Sequence of chain 2.E:
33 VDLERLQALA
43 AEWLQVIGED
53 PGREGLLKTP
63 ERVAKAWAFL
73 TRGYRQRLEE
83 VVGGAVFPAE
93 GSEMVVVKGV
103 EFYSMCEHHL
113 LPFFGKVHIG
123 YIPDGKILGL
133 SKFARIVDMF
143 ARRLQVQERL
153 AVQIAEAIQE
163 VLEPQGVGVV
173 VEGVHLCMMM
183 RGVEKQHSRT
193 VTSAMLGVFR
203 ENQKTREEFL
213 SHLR

This protein binds this small molecule.
Small molecule (SMILES): Nc1nc2c([nH]c(=O)n2[C@H]2C[C@H](O)[C@@H](CO[P](=O)(O)O[P](=O)(O)OP(=O)(O)O)O2)c(=O)[nH]1

Binding-site contacts:
Ligand atom O3G contacts residue ARG137 of chain 2.A at 2.9 Å (salt-bridge).
Ligand atom O1A contacts residue ARG64 of chain 1.A at 2.9 Å (salt-bridge).
Ligand atom C2 contacts residue GLU150 of chain 2.E at 3.5 Å.
Ligand atom C3' contacts residue SER133 of chain 2.A at 3.1 Å.
Ligand atom O3' contacts residue SER133 of chain 2.A at 2.5 Å (h-bond).
Ligand atom O8 contacts residue HIS111 of chain 2.E at 3.2 Å (h-bond).
Ligand atom PG contacts residue SER133 of chain 2.A at 3.4 Å.
Ligand atom O3' contacts residue LYS134 of chain 2.A at 3.4 Å.
Ligand atom O2G contacts residue SER133 of chain 2.A at 3.2 Å (h-bond).
Ligand atom N9 contacts residue HIS110 of chain 2.E at 3.5 Å (h-bond).
Ligand atom N1 contacts residue VAL148 of chain 2.E at 3.6 Å.
Ligand atom N3 contacts residue GLY131 of chain 2.A at 3.4 Å.
Ligand atom C8 contacts residue HIS110 of chain 2.E at 3.1 Å.
Ligand atom O1G contacts residue ARG137 of chain 2.A at 2.8 Å (salt-bridge).
Ligand atom C1' contacts residue GLY131 of chain 2.A at 3.5 Å.
Ligand atom O6 contacts residue GLN149 of chain 2.E at 2.7 Å (h-bond).
Ligand atom O1G contacts residue LYS134 of chain 2.A at 3.0 Å (salt-bridge).
Ligand atom O1G contacts residue SER133 of chain 2.A at 2.6 Å (h-bond).
Ligand atom N2 contacts residue GLU150 of chain 2.E at 2.6 Å (salt-bridge).
Ligand atom O3B contacts residue LYS134 of chain 2.A at 3.2 Å (salt-bridge).
Ligand atom O8 contacts residue HIS110 of chain 2.E at 3.4 Å (h-bond).
Ligand atom O6 contacts residue VAL148 of chain 2.E at 3.4 Å.
Ligand atom O8 contacts residue ZN1 of chain 2.O at 2.0 Å.
Ligand atom O2A contacts residue LYS134 of chain 2.A at 3.0 Å (salt-bridge).
Ligand atom O4' contacts residue HIS110 of chain 2.E at 3.4 Å.
Ligand atom C2 contacts residue LEU132 of chain 2.A at 3.5 Å (hydrophobic).
Ligand atom O3A contacts residue ARG64 of chain 1.A at 3.2 Å.
Ligand atom O8 contacts residue CYS179 of chain 2.E at 3.3 Å (h-bond).
Ligand atom N2 contacts residue LEU130 of chain 2.A at 3.1 Å (h-bond).
Ligand atom O3' contacts residue GLY131 of chain 2.A at 3.4 Å.
Ligand atom C2' contacts residue SER133 of chain 2.A at 3.6 Å.
Ligand atom O3G contacts residue ARG183 of chain 2.E at 2.7 Å (salt-bridge).
Ligand atom O2G contacts residue HIS111 of chain 2.E at 3.5 Å (h-bond).
Ligand atom O2G contacts residue ARG183 of chain 2.E at 2.8 Å (salt-bridge).
Ligand atom N7 contacts residue HIS110 of chain 2.E at 3.3 Å (h-bond).
Ligand atom O1B contacts residue ARG183 of chain 2.E at 3.3 Å (salt-bridge).
Ligand atom N1 contacts residue GLU150 of chain 2.E at 2.8 Å (salt-bridge).
Ligand atom N3 contacts residue LEU132 of chain 2.A at 3.1 Å (h-bond).
Ligand atom O1B contacts residue HIS111 of chain 2.E at 2.5 Å (h-bond).
Ligand atom C8 contacts residue ZN1 of chain 2.O at 3.1 Å.

Sequence of chain 1.A:
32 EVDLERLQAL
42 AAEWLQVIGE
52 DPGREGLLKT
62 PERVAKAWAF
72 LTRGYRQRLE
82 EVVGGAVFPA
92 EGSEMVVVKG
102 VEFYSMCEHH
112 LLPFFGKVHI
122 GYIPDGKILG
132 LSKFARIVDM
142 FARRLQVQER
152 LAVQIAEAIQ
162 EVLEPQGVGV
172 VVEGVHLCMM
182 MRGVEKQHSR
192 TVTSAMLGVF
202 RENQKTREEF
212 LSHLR

Sequence of chain 2.A:
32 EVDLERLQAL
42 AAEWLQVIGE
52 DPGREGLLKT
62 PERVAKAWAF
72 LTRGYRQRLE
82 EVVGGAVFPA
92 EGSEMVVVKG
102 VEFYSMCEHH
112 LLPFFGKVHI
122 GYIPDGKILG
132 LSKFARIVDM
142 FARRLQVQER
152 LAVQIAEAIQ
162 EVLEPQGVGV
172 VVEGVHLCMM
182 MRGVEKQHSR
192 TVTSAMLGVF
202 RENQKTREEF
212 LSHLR